Sequence of chain 1.A:
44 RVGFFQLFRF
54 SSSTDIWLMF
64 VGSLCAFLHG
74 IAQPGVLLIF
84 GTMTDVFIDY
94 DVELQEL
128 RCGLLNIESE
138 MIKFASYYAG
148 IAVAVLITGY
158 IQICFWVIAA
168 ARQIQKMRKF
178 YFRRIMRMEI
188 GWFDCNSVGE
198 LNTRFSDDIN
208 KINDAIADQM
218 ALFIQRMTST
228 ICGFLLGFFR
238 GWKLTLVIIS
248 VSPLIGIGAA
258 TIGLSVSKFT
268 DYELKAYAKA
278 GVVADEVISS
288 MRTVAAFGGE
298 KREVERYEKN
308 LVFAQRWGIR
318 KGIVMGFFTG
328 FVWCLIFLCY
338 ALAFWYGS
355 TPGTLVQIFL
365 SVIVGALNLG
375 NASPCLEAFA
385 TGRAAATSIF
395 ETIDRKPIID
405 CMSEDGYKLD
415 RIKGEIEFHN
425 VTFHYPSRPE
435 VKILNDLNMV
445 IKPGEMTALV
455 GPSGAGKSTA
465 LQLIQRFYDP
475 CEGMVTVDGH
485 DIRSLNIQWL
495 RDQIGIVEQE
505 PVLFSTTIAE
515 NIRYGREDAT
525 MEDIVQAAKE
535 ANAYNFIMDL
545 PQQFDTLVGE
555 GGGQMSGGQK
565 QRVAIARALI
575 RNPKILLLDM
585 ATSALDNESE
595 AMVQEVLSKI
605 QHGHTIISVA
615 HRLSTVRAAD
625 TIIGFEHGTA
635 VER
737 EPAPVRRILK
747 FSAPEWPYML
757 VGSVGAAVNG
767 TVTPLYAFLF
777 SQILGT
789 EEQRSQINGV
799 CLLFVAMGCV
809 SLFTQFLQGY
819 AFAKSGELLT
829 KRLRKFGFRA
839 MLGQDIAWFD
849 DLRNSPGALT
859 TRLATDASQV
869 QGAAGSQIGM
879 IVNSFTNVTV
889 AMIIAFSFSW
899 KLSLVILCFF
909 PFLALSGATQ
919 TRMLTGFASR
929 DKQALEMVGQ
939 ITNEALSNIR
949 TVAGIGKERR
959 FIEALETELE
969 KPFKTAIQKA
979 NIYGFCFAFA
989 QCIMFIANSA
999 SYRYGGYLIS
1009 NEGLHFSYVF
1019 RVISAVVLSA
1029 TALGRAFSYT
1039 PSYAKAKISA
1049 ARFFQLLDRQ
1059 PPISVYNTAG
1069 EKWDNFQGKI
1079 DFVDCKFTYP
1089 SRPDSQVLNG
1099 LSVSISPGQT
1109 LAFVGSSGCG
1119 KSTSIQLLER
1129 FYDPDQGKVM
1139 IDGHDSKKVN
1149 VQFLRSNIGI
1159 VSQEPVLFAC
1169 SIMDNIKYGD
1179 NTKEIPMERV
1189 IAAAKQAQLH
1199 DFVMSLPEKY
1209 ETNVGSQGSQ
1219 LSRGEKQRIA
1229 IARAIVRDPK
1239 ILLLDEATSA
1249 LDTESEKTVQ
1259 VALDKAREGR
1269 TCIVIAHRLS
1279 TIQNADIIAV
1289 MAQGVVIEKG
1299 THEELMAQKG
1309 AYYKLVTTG

Binding-site contacts:
Ligand atom C7 contacts residue TYR144 of chain 1.A at 3.8 Å (hydrophobic).
Ligand atom C19 contacts residue ILE82 of chain 1.A at 4.0 Å (hydrophobic).
Ligand atom C4 contacts residue THR85 of chain 1.A at 4.1 Å.
Ligand atom C8 contacts residue TYR144 of chain 1.A at 4.0 Å (hydrophobic).
Ligand atom C25 contacts residue ALA151 of chain 1.A at 4.3 Å (hydrophobic).
Ligand atom C19 contacts residue THR85 of chain 1.A at 3.7 Å.
Ligand atom O1 contacts residue THR85 of chain 1.A at 3.8 Å.
Ligand atom C18 contacts residue ILE82 of chain 1.A at 4.0 Å (hydrophobic).
Ligand atom C15 contacts residue TYR144 of chain 1.A at 3.8 Å (hydrophobic).
Ligand atom C20 contacts residue ILE148 of chain 1.A at 4.4 Å (hydrophobic).
Ligand atom C27 contacts residue ALA151 of chain 1.A at 4.0 Å (hydrophobic).
Ligand atom C2 contacts residue THR85 of chain 1.A at 3.3 Å.
Ligand atom C23 contacts residue ILE148 of chain 1.A at 4.4 Å (hydrophobic).
Ligand atom C11 contacts residue ILE82 of chain 1.A at 4.2 Å (hydrophobic).
Ligand atom C24 contacts residue GLY147 of chain 1.A at 4.3 Å.
Ligand atom C18 contacts residue TYR144 of chain 1.A at 3.4 Å (hydrophobic).
Ligand atom C6 contacts residue TYR144 of chain 1.A at 4.1 Å (hydrophobic).
Ligand atom C23 contacts residue GLY147 of chain 1.A at 4.2 Å.
Ligand atom C1 contacts residue LEU81 of chain 1.A at 4.4 Å (hydrophobic).
Ligand atom C26 contacts residue GLY147 of chain 1.A at 4.3 Å.
Ligand atom C21 contacts residue ILE148 of chain 1.A at 3.9 Å (hydrophobic).
Ligand atom C19 contacts residue TYR144 of chain 1.A at 4.4 Å (hydrophobic).
Ligand atom C1 contacts residue THR85 of chain 1.A at 4.2 Å.
Ligand atom C25 contacts residue GLY147 of chain 1.A at 3.7 Å.
Ligand atom C3 contacts residue THR85 of chain 1.A at 3.9 Å.

A protein and the small-molecule ligand that binds it are described below.
Small molecule (SMILES): CC(C)CCC[C@@H](C)[C@H]1CC[C@H]2[C@@H]3CC=C4C[C@@H](O)CC[C@]4(C)[C@H]3CC[C@]12C